Binding-site contacts:
Ligand atom O7 contacts residue ASN221 of chain 1.E at 4.2 Å.
Ligand atom C3 contacts residue HIS56 of chain 1.E at 4.4 Å.
Ligand atom C3 contacts residue ASN221 of chain 1.E at 3.4 Å.
Ligand atom O5 contacts residue ASN221 of chain 1.E at 2.4 Å (h-bond).
Ligand atom C2 contacts residue HIS56 of chain 1.E at 4.2 Å.
Ligand atom C2 contacts residue ASN221 of chain 1.E at 2.6 Å.
Ligand atom O3 contacts residue ASN221 of chain 1.E at 4.1 Å.
Ligand atom C1 contacts residue ASN221 of chain 1.E at 1.5 Å.
Ligand atom C4 contacts residue ASN221 of chain 1.E at 3.2 Å.
Ligand atom C6 contacts residue ASN221 of chain 1.E at 3.9 Å.
Ligand atom O6 contacts residue ASN221 of chain 1.E at 3.4 Å (h-bond).
Ligand atom C1 contacts residue HIS56 of chain 1.E at 4.2 Å.
Ligand atom N2 contacts residue ASN221 of chain 1.E at 3.7 Å.
Ligand atom C8 contacts residue ASN209 of chain 1.E at 4.3 Å.
Ligand atom C7 contacts residue ASN221 of chain 1.E at 4.3 Å.
Ligand atom O3 contacts residue HIS56 of chain 1.E at 3.8 Å.
Ligand atom O7 contacts residue ASN209 of chain 1.E at 3.3 Å (h-bond).
Ligand atom C5 contacts residue ASN221 of chain 1.E at 3.2 Å.
Ligand atom C7 contacts residue ASN209 of chain 1.E at 4.2 Å.

Sequence of chain 1.E:
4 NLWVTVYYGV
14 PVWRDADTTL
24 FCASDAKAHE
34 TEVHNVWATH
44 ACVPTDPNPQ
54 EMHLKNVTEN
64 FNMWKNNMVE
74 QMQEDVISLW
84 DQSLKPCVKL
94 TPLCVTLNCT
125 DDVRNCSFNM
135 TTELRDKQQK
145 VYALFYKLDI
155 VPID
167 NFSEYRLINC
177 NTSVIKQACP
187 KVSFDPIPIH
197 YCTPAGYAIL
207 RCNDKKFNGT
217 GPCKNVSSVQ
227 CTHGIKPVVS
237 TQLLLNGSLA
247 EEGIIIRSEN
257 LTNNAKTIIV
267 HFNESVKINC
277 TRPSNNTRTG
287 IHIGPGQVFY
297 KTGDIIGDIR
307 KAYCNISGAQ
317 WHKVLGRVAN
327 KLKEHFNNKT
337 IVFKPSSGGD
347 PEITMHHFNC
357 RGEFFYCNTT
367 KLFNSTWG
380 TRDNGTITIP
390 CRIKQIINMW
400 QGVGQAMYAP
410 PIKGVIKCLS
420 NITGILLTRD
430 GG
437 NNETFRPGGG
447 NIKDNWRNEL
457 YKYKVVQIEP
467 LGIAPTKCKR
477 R

The protein below binds the small molecule below.
Small molecule (SMILES): CC(=O)N[C@@H]1[C@@H](O)[C@H](O)[C@@H](CO)O[C@H]1O